Binding-site contacts:
Ligand atom C5 contacts residue ALA137 of chain 1.D at 4.0 Å (hydrophobic).
Ligand atom N6 contacts residue ASP258 of chain 1.D at 2.9 Å (salt-bridge).
Ligand atom C5 contacts residue VAL232 of chain 1.D at 3.9 Å (hydrophobic).
Ligand atom C8 contacts residue ALA136 of chain 1.D at 3.9 Å (hydrophobic).
Ligand atom N9 contacts residue GLY138 of chain 1.D at 4.0 Å.
Ligand atom C8 contacts residue THR257 of chain 1.D at 3.4 Å.
Ligand atom N1 contacts residue VAL232 of chain 1.D at 3.6 Å.
Ligand atom N3 contacts residue VAL232 of chain 1.D at 3.6 Å.
Ligand atom N7 contacts residue ASP258 of chain 1.D at 2.7 Å (salt-bridge).
Ligand atom N9 contacts residue ALA137 of chain 1.D at 3.7 Å.
Ligand atom C4 contacts residue VAL232 of chain 1.D at 3.6 Å (hydrophobic).
Ligand atom N7 contacts residue GLY138 of chain 1.D at 3.1 Å (h-bond).
Ligand atom C6 contacts residue LEU215 of chain 1.D at 3.7 Å (hydrophobic).
Ligand atom N1 contacts residue GLU216 of chain 1.D at 2.6 Å (salt-bridge).
Ligand atom C6 contacts residue VAL232 of chain 1.D at 3.9 Å (hydrophobic).
Ligand atom C2 contacts residue GLU216 of chain 1.D at 3.3 Å.
Ligand atom N3 contacts residue GLY233 of chain 1.D at 3.7 Å.
Ligand atom C8 contacts residue ASP258 of chain 1.D at 3.5 Å.
Ligand atom N9 contacts residue ALA136 of chain 1.D at 3.6 Å.
Ligand atom C8 contacts residue GLY138 of chain 1.D at 3.6 Å.
Ligand atom C6 contacts residue GLY138 of chain 1.D at 3.9 Å.
Ligand atom C2 contacts residue VAL232 of chain 1.D at 3.9 Å (hydrophobic).
Ligand atom C6 contacts residue GLU216 of chain 1.D at 3.6 Å.
Ligand atom N3 contacts residue MSE234 of chain 1.D at 3.5 Å.
Ligand atom N6 contacts residue GLY138 of chain 1.D at 3.7 Å.
Ligand atom C4 contacts residue GLY138 of chain 1.D at 3.9 Å.
Ligand atom C5 contacts residue ASP258 of chain 1.D at 3.8 Å.
Ligand atom N7 contacts residue ALA137 of chain 1.D at 3.4 Å.
Ligand atom N6 contacts residue CYS260 of chain 1.D at 3.5 Å (h-bond).
Ligand atom N6 contacts residue GLU216 of chain 1.D at 3.8 Å.
Ligand atom C6 contacts residue ASP258 of chain 1.D at 3.8 Å.
Ligand atom N6 contacts residue TYR221 of chain 1.D at 3.0 Å (h-bond).
Ligand atom C2 contacts residue MSE234 of chain 1.D at 3.4 Å.
Ligand atom C5 contacts residue GLY138 of chain 1.D at 3.4 Å.
Ligand atom C5 contacts residue LEU215 of chain 1.D at 4.0 Å (hydrophobic).
Ligand atom N7 contacts residue THR257 of chain 1.D at 3.7 Å.
Ligand atom N1 contacts residue LEU215 of chain 1.D at 3.8 Å.
Ligand atom N6 contacts residue LEU215 of chain 1.D at 4.0 Å.
Ligand atom C8 contacts residue ALA137 of chain 1.D at 3.4 Å (hydrophobic).
Ligand atom C6 contacts residue TYR221 of chain 1.D at 3.9 Å (hydrophobic).

Sequence of chain 1.D:
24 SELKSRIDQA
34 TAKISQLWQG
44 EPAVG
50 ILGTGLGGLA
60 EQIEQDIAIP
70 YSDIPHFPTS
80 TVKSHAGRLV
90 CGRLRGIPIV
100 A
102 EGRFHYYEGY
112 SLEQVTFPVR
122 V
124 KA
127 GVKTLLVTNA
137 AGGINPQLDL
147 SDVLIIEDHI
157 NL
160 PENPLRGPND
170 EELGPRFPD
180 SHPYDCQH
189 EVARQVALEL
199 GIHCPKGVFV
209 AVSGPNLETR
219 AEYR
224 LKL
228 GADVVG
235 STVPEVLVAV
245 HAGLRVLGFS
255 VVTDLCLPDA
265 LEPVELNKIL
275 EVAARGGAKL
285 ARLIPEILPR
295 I

This small molecule binds to this protein.
Small molecule (SMILES): Nc1ncnc2[nH]cnc12